A protein and the small-molecule ligand that binds it are described below.
Small molecule (SMILES): CC(=O)N[C@@H]1[C@@H](O)[C@H](O)[C@@H](CO)O[C@H]1O

Sequence of chain 1.B:
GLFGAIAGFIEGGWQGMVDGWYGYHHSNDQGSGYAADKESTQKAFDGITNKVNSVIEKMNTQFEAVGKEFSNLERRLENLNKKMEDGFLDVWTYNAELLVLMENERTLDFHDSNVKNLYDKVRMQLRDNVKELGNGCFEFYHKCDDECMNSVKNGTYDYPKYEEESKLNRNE

Binding-site contacts:
Ligand atom O5 contacts residue ASN150 of chain 1.B at 3.7 Å.
Ligand atom C1 contacts residue ASN150 of chain 1.B at 4.3 Å.
Ligand atom O6 contacts residue GLU147 of chain 1.B at 3.6 Å (salt-bridge).
Ligand atom C3 contacts residue ASN154 of chain 1.B at 3.6 Å.
Ligand atom N2 contacts residue THR156 of chain 1.B at 3.6 Å.
Ligand atom C8 contacts residue ASN154 of chain 1.B at 4.0 Å.
Ligand atom O6 contacts residue ASN150 of chain 1.B at 3.4 Å.
Ligand atom C7 contacts residue ASN154 of chain 1.B at 3.2 Å.
Ligand atom C1 contacts residue THR156 of chain 1.B at 3.5 Å.
Ligand atom O5 contacts residue ASN154 of chain 1.B at 2.4 Å (h-bond).
Ligand atom C8 contacts residue THR156 of chain 1.B at 4.0 Å.
Ligand atom C1 contacts residue ASN154 of chain 1.B at 1.4 Å.
Ligand atom C4 contacts residue ASN154 of chain 1.B at 4.1 Å.
Ligand atom C7 contacts residue THR156 of chain 1.B at 4.3 Å.
Ligand atom C6 contacts residue ASN150 of chain 1.B at 3.7 Å.
Ligand atom C2 contacts residue THR156 of chain 1.B at 4.4 Å.
Ligand atom N2 contacts residue ASN154 of chain 1.B at 2.7 Å (h-bond).
Ligand atom O7 contacts residue ASN154 of chain 1.B at 3.6 Å.
Ligand atom C2 contacts residue ASN154 of chain 1.B at 2.2 Å.
Ligand atom O5 contacts residue THR156 of chain 1.B at 4.2 Å.
Ligand atom C5 contacts residue ASN154 of chain 1.B at 3.7 Å.